Sequence of chain 1.D:
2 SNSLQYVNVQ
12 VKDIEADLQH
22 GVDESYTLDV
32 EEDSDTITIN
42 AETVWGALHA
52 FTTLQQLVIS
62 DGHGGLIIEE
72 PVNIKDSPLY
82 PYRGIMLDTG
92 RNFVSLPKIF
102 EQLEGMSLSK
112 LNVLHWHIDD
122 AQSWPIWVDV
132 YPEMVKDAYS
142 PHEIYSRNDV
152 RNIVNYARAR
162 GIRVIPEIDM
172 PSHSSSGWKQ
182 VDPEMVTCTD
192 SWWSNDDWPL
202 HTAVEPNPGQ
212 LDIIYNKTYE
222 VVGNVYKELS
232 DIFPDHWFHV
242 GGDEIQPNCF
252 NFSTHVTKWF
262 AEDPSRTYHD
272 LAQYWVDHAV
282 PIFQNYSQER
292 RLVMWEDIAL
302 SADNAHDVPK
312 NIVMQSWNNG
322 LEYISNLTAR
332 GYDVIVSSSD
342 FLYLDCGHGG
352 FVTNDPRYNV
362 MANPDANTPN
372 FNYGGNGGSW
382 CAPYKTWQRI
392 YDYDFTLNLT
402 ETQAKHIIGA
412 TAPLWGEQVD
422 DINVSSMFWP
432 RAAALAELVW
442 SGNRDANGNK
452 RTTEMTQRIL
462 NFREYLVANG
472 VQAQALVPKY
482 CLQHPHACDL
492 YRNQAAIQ

Binding-site contacts:
Ligand atom C1 contacts residue GLU61 of chain 1.C at 3.5 Å.
Ligand atom C2 contacts residue GLU61 of chain 1.C at 4.2 Å.
Ligand atom O5 contacts residue GLU61 of chain 1.C at 4.2 Å.
Ligand atom C2 contacts residue ALA62 of chain 1.C at 4.3 Å (hydrophobic).
Ligand atom O2 contacts residue ALA62 of chain 1.C at 3.7 Å.
Ligand atom O2 contacts residue THR60 of chain 1.C at 3.6 Å.
Ligand atom O3 contacts residue THR60 of chain 1.C at 4.1 Å.
Ligand atom C2 contacts residue THR60 of chain 1.C at 2.4 Å.
Ligand atom O4 contacts residue THR60 of chain 1.C at 4.3 Å.
Ligand atom O6 contacts residue THR60 of chain 1.C at 3.9 Å.
Ligand atom C6 contacts residue THR60 of chain 1.C at 4.2 Å.
Ligand atom C2 contacts residue PRO486 of chain 1.D at 4.1 Å (hydrophobic).
Ligand atom O6 contacts residue GLY2 of chain 1.C at 4.2 Å.
Ligand atom O3 contacts residue GLN484 of chain 1.D at 4.3 Å.
Ligand atom O5 contacts residue THR60 of chain 1.C at 2.4 Å (h-bond).
Ligand atom C1 contacts residue THR60 of chain 1.C at 1.4 Å.
Ligand atom C5 contacts residue THR60 of chain 1.C at 2.8 Å.
Ligand atom C3 contacts residue THR60 of chain 1.C at 2.8 Å.
Ligand atom C4 contacts residue THR60 of chain 1.C at 3.4 Å.
Ligand atom O2 contacts residue GLU61 of chain 1.C at 4.1 Å.

The small molecule below binds the protein below.
Small molecule (SMILES): OC[C@H]1O[C@H](O)[C@@H](O)[C@@H](O)[C@@H]1O

Sequence of chain 1.C:
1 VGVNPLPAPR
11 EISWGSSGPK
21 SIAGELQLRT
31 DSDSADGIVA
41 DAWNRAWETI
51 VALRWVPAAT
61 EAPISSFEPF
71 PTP